Binding-site contacts:
Ligand atom C contacts residue ARG16 of chain 1.A at 3.6 Å.
Ligand atom CG2 contacts residue GLN55 of chain 1.A at 3.5 Å.
Ligand atom O contacts residue ARG16 of chain 1.A at 2.8 Å (salt-bridge).
Ligand atom OH contacts residue LYS58 of chain 1.A at 3.5 Å (salt-bridge).
Ligand atom CA contacts residue HIS56 of chain 1.A at 3.4 Å.
Ligand atom CG2 contacts residue LYS58 of chain 1.A at 3.8 Å.
Ligand atom CB contacts residue TRP70 of chain 1.A at 3.6 Å (hydrophobic).
Ligand atom C2 contacts residue ARG16 of chain 1.A at 3.8 Å.
Ligand atom O1P contacts residue ARG35 of chain 1.A at 2.6 Å (salt-bridge).
Ligand atom CD2 contacts residue LYS58 of chain 1.A at 3.7 Å.
Ligand atom OH contacts residue SER45 of chain 1.A at 3.4 Å (h-bond).
Ligand atom O contacts residue TRP70 of chain 1.A at 3.7 Å.
Ligand atom C contacts residue HIS56 of chain 1.A at 3.6 Å.
Ligand atom CB contacts residue LEU69 of chain 1.A at 3.6 Å (hydrophobic).
Ligand atom ND2 contacts residue LEU69 of chain 1.A at 3.0 Å (h-bond).
Ligand atom CG2 contacts residue PHE57 of chain 1.A at 3.8 Å (hydrophobic).
Ligand atom O2P contacts residue ARG16 of chain 1.A at 2.6 Å (salt-bridge).
Ligand atom CG2 contacts residue HIS56 of chain 1.A at 3.6 Å.
Ligand atom CG contacts residue LEU69 of chain 1.A at 3.8 Å (hydrophobic).
Ligand atom CD2 contacts residue HIS56 of chain 1.A at 3.6 Å.
Ligand atom ND2 contacts residue LYS58 of chain 1.A at 2.7 Å (salt-bridge).
Ligand atom CG1 contacts residue PHE57 of chain 1.A at 3.6 Å (hydrophobic).
Ligand atom O2P contacts residue ARG35 of chain 1.A at 2.9 Å (salt-bridge).
Ligand atom O1P contacts residue SER37 of chain 1.A at 2.8 Å (h-bond).
Ligand atom N contacts residue HIS56 of chain 1.A at 2.9 Å (h-bond).
Ligand atom P contacts residue SER37 of chain 1.A at 3.7 Å.
Ligand atom OH contacts residue SER39 of chain 1.A at 3.6 Å.
Ligand atom CA contacts residue TRP70 of chain 1.A at 3.6 Å (hydrophobic).
Ligand atom CB contacts residue PHE57 of chain 1.A at 3.6 Å (hydrophobic).
Ligand atom CG contacts residue LYS58 of chain 1.A at 3.6 Å.
Ligand atom P contacts residue SER39 of chain 1.A at 3.5 Å.
Ligand atom CG1 contacts residue ASN92 of chain 1.A at 3.7 Å.
Ligand atom CE2 contacts residue ARG16 of chain 1.A at 3.7 Å.
Ligand atom O3P contacts residue SER39 of chain 1.A at 2.5 Å (h-bond).
Ligand atom OD1 contacts residue PHE57 of chain 1.A at 3.6 Å.
Ligand atom C3 contacts residue ARG16 of chain 1.A at 3.6 Å.
Ligand atom P contacts residue SER45 of chain 1.A at 3.4 Å.
Ligand atom P contacts residue ARG35 of chain 1.A at 3.6 Å.
Ligand atom OD1 contacts residue LYS58 of chain 1.A at 2.9 Å (salt-bridge).
Ligand atom O1P contacts residue SER45 of chain 1.A at 2.7 Å (h-bond).

Sequence of chain 1.A:
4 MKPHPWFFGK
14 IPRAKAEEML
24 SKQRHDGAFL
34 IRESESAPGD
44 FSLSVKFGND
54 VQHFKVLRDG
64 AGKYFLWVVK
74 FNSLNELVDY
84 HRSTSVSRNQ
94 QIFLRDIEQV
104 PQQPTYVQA

The protein below binds the small molecule below.
Small molecule (SMILES): CC(C)[C@@H]1NC(=O)[C@H](Cc2ccc(OP(=O)(O)O)cc2)NC(=O)CCCCCCNC(=O)[C@@H]2CCCN2C(=O)[C@H](C(C)C)NC(=O)[C@H](CC(N)=O)NC1=O